A small-molecule ligand and the protein it binds are described below.
Small molecule (SMILES): CC(=O)N[C@@H]1[C@@H](O)[C@H](O)[C@@H](CO)O[C@H]1O

Sequence of chain 1.S:
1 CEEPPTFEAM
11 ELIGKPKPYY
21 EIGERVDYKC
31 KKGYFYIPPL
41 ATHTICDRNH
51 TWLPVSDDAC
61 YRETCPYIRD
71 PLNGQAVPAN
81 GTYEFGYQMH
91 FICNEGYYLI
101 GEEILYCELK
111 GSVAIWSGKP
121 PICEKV

Binding-site contacts:
Ligand atom C2 contacts residue GLN88 of chain 1.S at 3.8 Å.
Ligand atom C7 contacts residue ASN80 of chain 1.S at 3.2 Å.
Ligand atom C6 contacts residue ALA79 of chain 1.S at 4.2 Å (hydrophobic).
Ligand atom C3 contacts residue GLN88 of chain 1.S at 4.1 Å.
Ligand atom C1 contacts residue GLN88 of chain 1.S at 3.5 Å.
Ligand atom C7 contacts residue TYR87 of chain 1.S at 4.5 Å (hydrophobic).
Ligand atom O7 contacts residue ASN80 of chain 1.S at 3.1 Å (h-bond).
Ligand atom N2 contacts residue ASN80 of chain 1.S at 3.0 Å (h-bond).
Ligand atom O5 contacts residue ASN80 of chain 1.S at 2.4 Å (h-bond).
Ligand atom N2 contacts residue GLN88 of chain 1.S at 3.3 Å (h-bond).
Ligand atom C2 contacts residue ASN80 of chain 1.S at 2.6 Å.
Ligand atom C1 contacts residue ALA79 of chain 1.S at 4.3 Å (hydrophobic).
Ligand atom C8 contacts residue GLY86 of chain 1.S at 4.1 Å.
Ligand atom O5 contacts residue ALA79 of chain 1.S at 3.7 Å.
Ligand atom O6 contacts residue HIS90 of chain 1.S at 4.2 Å.
Ligand atom C7 contacts residue GLN88 of chain 1.S at 4.4 Å.
Ligand atom C8 contacts residue ASN80 of chain 1.S at 4.2 Å.
Ligand atom C1 contacts residue ASN80 of chain 1.S at 1.5 Å.
Ligand atom C8 contacts residue TYR87 of chain 1.S at 4.0 Å (hydrophobic).
Ligand atom C3 contacts residue ASN80 of chain 1.S at 3.8 Å.
Ligand atom O6 contacts residue ILE104 of chain 1.S at 4.5 Å.
Ligand atom O6 contacts residue ALA79 of chain 1.S at 3.9 Å.
Ligand atom C4 contacts residue ASN80 of chain 1.S at 4.3 Å.
Ligand atom C5 contacts residue ASN80 of chain 1.S at 3.6 Å.
Ligand atom C5 contacts residue ALA79 of chain 1.S at 4.2 Å (hydrophobic).